This protein binds this small molecule.
Small molecule (SMILES): COc1ccc(CCc2nc3cc(-c4c(C)noc4C)ccc3n2C[C@H](C)N2CCOCC2)cc1Cl

Sequence of chain 1.A:
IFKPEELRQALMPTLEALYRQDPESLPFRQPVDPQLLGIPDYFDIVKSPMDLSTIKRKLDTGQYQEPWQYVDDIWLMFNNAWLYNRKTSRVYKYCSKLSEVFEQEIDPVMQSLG

Binding-site contacts:
Ligand atom C9 contacts residue LEU39 of chain 1.A at 3.7 Å (hydrophobic).
Ligand atom C contacts residue VAL93 of chain 1.A at 3.6 Å (hydrophobic).
Ligand atom O2 contacts residue TYR44 of chain 1.A at 3.7 Å.
Ligand atom N3 contacts residue ASN87 of chain 1.A at 3.6 Å.
Ligand atom C27 contacts residue ILE41 of chain 1.A at 3.4 Å (hydrophobic).
Ligand atom C16 contacts residue PRO29 of chain 1.A at 3.8 Å (hydrophobic).
Ligand atom C18 contacts residue PRO29 of chain 1.A at 4.0 Å (hydrophobic).
Ligand atom C22 contacts residue GLN32 of chain 1.A at 3.4 Å.
Ligand atom C23 contacts residue GLN32 of chain 1.A at 3.5 Å.
Ligand atom C contacts residue PHE30 of chain 1.A at 3.8 Å (hydrophobic).
Ligand atom C2 contacts residue VAL93 of chain 1.A at 4.0 Å (hydrophobic).
Ligand atom C21 contacts residue PRO29 of chain 1.A at 3.6 Å (hydrophobic).
Ligand atom C2 contacts residue VAL34 of chain 1.A at 3.8 Å (hydrophobic).
Ligand atom C1 contacts residue VAL34 of chain 1.A at 3.7 Å (hydrophobic).
Ligand atom CL contacts residue TYR96 of chain 1.A at 3.7 Å.
Ligand atom C16 contacts residue ARG92 of chain 1.A at 3.8 Å.
Ligand atom CL contacts residue VAL93 of chain 1.A at 3.7 Å.
Ligand atom C4 contacts residue PRO29 of chain 1.A at 3.5 Å (hydrophobic).
Ligand atom C18 contacts residue LEU28 of chain 1.A at 3.9 Å (hydrophobic).
Ligand atom C27 contacts residue ASN87 of chain 1.A at 3.9 Å.
Ligand atom C18 contacts residue TYR96 of chain 1.A at 3.8 Å (hydrophobic).
Ligand atom N3 contacts residue ALA83 of chain 1.A at 3.8 Å.
Ligand atom C26 contacts residue VAL34 of chain 1.A at 4.0 Å (hydrophobic).
Ligand atom C contacts residue PRO29 of chain 1.A at 3.3 Å (hydrophobic).
Ligand atom C18 contacts residue PRO25 of chain 1.A at 3.6 Å (hydrophobic).
Ligand atom O2 contacts residue ASN87 of chain 1.A at 3.1 Å (h-bond).
Ligand atom C15 contacts residue PRO29 of chain 1.A at 3.8 Å (hydrophobic).
Ligand atom C7 contacts residue LEU39 of chain 1.A at 3.9 Å (hydrophobic).
Ligand atom C26 contacts residue ASN87 of chain 1.A at 3.8 Å.
Ligand atom N1 contacts residue LEU39 of chain 1.A at 3.5 Å.
Ligand atom C6 contacts residue LEU39 of chain 1.A at 3.8 Å (hydrophobic).
Ligand atom C5 contacts residue PRO29 of chain 1.A at 3.9 Å (hydrophobic).
Ligand atom C1 contacts residue VAL93 of chain 1.A at 3.7 Å (hydrophobic).
Ligand atom CL contacts residue ARG92 of chain 1.A at 3.5 Å.
Ligand atom O contacts residue PRO29 of chain 1.A at 3.4 Å.
Ligand atom C19 contacts residue LEU39 of chain 1.A at 3.7 Å (hydrophobic).
Ligand atom O contacts residue TYR96 of chain 1.A at 3.4 Å.
Ligand atom N3 contacts residue VAL34 of chain 1.A at 3.9 Å.
Ligand atom CL contacts residue PRO29 of chain 1.A at 3.5 Å.
Ligand atom C5 contacts residue LEU39 of chain 1.A at 3.9 Å (hydrophobic).